The small molecule below binds the protein below.
Small molecule (SMILES): Cc1ccc(Nc2c(F)cccc2Cl)c(CC(=O)O)c1

Binding-site contacts:
Ligand atom CAG contacts residue VAL492 of chain 1.B at 3.5 Å (hydrophobic).
Ligand atom CAA contacts residue GLY495 of chain 1.B at 4.0 Å.
Ligand atom CAJ contacts residue ALA496 of chain 1.B at 3.8 Å (hydrophobic).
Ligand atom CAK contacts residue TRP356 of chain 1.B at 3.5 Å (hydrophobic).
Ligand atom CAL contacts residue LEU321 of chain 1.B at 3.7 Å (hydrophobic).
Ligand atom CAO contacts residue TRP356 of chain 1.B at 3.8 Å (hydrophobic).
Ligand atom CAT contacts residue LEU321 of chain 1.B at 3.9 Å (hydrophobic).
Ligand atom CAN contacts residue TYR317 of chain 1.B at 3.5 Å (hydrophobic).
Ligand atom CAP contacts residue VAL492 of chain 1.B at 4.0 Å (hydrophobic).
Ligand atom CLE contacts residue SER499 of chain 1.B at 4.0 Å.
Ligand atom CAT contacts residue VAL318 of chain 1.B at 3.8 Å (hydrophobic).
Ligand atom CAL contacts residue TYR317 of chain 1.B at 3.5 Å (hydrophobic).
Ligand atom CLE contacts residue LEU500 of chain 1.B at 3.7 Å.
Ligand atom CAN contacts residue TYR354 of chain 1.B at 3.5 Å (hydrophobic).
Ligand atom CAQ contacts residue VAL318 of chain 1.B at 3.6 Å (hydrophobic).
Ligand atom FAD contacts residue VAL492 of chain 1.B at 4.1 Å.
Ligand atom OAB contacts residue TYR317 of chain 1.B at 3.1 Å.
Ligand atom CAJ contacts residue GLY495 of chain 1.B at 3.9 Å.
Ligand atom CAA contacts residue LEU353 of chain 1.B at 3.6 Å (hydrophobic).
Ligand atom CAP contacts residue LEU321 of chain 1.B at 3.7 Å (hydrophobic).
Ligand atom CAI contacts residue MET491 of chain 1.B at 3.6 Å (hydrophobic).
Ligand atom CAA contacts residue TRP356 of chain 1.B at 3.6 Å (hydrophobic).
Ligand atom NAM contacts residue LEU321 of chain 1.B at 3.5 Å.
Ligand atom CAF contacts residue VAL492 of chain 1.B at 4.0 Å (hydrophobic).
Ligand atom CAG contacts residue TYR324 of chain 1.B at 3.8 Å (hydrophobic).
Ligand atom FAD contacts residue LEU321 of chain 1.B at 3.2 Å.
Ligand atom CAA contacts residue MET491 of chain 1.B at 3.8 Å (hydrophobic).
Ligand atom CAQ contacts residue ALA496 of chain 1.B at 3.7 Å (hydrophobic).
Ligand atom CAI contacts residue ALA496 of chain 1.B at 3.9 Å (hydrophobic).
Ligand atom CAO contacts residue GLY495 of chain 1.B at 4.0 Å.
Ligand atom OAB contacts residue TYR354 of chain 1.B at 2.2 Å (h-bond).
Ligand atom CLE contacts residue ALA496 of chain 1.B at 3.9 Å.
Ligand atom OAC contacts residue SER499 of chain 1.B at 2.2 Å (h-bond).
Ligand atom CAF contacts residue TYR324 of chain 1.B at 3.5 Å (hydrophobic).
Ligand atom CLE contacts residue VAL318 of chain 1.B at 3.8 Å.
Ligand atom CAN contacts residue SER499 of chain 1.B at 3.4 Å.
Ligand atom OAC contacts residue VAL318 of chain 1.B at 4.1 Å.
Ligand atom NAM contacts residue VAL318 of chain 1.B at 4.0 Å.
Ligand atom CAH contacts residue ALA496 of chain 1.B at 3.5 Å (hydrophobic).
Ligand atom CAI contacts residue GLY495 of chain 1.B at 3.6 Å.

Sequence of chain 1.B:
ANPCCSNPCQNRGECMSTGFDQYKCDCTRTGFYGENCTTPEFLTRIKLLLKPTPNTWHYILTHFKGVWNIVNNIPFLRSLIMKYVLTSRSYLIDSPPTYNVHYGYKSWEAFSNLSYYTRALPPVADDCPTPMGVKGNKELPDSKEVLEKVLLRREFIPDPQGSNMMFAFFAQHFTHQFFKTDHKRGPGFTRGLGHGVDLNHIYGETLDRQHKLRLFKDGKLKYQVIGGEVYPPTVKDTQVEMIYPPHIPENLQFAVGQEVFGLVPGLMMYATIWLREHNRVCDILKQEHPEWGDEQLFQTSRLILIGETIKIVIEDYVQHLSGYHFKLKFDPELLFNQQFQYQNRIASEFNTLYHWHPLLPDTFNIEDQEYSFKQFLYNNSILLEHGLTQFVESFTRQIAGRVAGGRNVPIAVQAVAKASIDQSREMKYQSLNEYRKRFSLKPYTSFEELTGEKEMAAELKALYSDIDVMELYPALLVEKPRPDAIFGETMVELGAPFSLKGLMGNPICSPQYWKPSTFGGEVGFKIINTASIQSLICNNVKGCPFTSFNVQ